This small molecule binds to this protein.
Small molecule (SMILES): CCCCCCCC(=O)N(C)C[C@H](O)[C@H](O)[C@H](O)[C@H](O)CO

Sequence of chain 1.A:
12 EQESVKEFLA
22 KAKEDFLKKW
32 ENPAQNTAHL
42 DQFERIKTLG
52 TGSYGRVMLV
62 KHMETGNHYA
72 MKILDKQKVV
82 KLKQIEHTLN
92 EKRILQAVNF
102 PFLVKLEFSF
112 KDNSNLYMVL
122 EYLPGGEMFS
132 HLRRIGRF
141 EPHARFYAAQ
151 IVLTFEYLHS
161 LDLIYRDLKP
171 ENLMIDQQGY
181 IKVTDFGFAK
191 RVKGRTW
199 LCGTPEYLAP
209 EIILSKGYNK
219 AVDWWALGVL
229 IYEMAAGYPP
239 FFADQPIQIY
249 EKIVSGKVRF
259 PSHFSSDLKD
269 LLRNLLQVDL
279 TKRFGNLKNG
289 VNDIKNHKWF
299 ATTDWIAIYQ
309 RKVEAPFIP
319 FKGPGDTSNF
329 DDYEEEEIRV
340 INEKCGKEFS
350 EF

Binding-site contacts:
Ligand atom C7 contacts residue PHE19 of chain 1.A at 4.4 Å (hydrophobic).
Ligand atom C6 contacts residue GLU156 of chain 1.A at 3.5 Å.
Ligand atom C7 contacts residue PHE101 of chain 1.A at 3.9 Å (hydrophobic).
Ligand atom C7 contacts residue GLU156 of chain 1.A at 3.4 Å.
Ligand atom C3 contacts residue TYR307 of chain 1.A at 3.7 Å (hydrophobic).
Ligand atom C1 contacts residue TYR307 of chain 1.A at 4.3 Å (hydrophobic).
Ligand atom C4 contacts residue PHE19 of chain 1.A at 4.4 Å (hydrophobic).
Ligand atom C4 contacts residue TYR307 of chain 1.A at 4.4 Å (hydrophobic).
Ligand atom C7 contacts residue LEU20 of chain 1.A at 4.4 Å (hydrophobic).
Ligand atom C1 contacts residue PHE19 of chain 1.A at 4.1 Å (hydrophobic).
Ligand atom C5 contacts residue TYR307 of chain 1.A at 4.0 Å (hydrophobic).
Ligand atom C3 contacts residue PHE19 of chain 1.A at 4.1 Å (hydrophobic).
Ligand atom C5 contacts residue PHE101 of chain 1.A at 4.5 Å (hydrophobic).
Ligand atom C2 contacts residue PHE19 of chain 1.A at 4.5 Å (hydrophobic).
Ligand atom C6 contacts residue PHE19 of chain 1.A at 4.4 Å (hydrophobic).
Ligand atom C7 contacts residue TYR157 of chain 1.A at 4.3 Å (hydrophobic).
Ligand atom C5 contacts residue PHE19 of chain 1.A at 4.0 Å (hydrophobic).
Ligand atom C6 contacts residue LEU153 of chain 1.A at 4.4 Å (hydrophobic).
Ligand atom C7 contacts residue LEU153 of chain 1.A at 3.7 Å (hydrophobic).